Sequence of chain 2.A:
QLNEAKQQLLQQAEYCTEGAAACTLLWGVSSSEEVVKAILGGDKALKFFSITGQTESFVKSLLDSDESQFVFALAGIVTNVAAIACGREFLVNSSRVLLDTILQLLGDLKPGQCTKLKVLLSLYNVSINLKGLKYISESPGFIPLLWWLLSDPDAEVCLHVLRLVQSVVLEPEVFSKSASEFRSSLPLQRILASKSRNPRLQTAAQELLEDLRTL

Binding-site contacts:
Ligand atom CG2 contacts residue CYS63 of chain 2.B at 3.9 Å (hydrophobic).
Ligand atom CG contacts residue VAL64 of chain 2.B at 3.9 Å (hydrophobic).
Ligand atom CA contacts residue PRO60 of chain 2.B at 4.0 Å (hydrophobic).
Ligand atom CG1 contacts residue TRP51 of chain 2.A at 3.9 Å (hydrophobic).
Ligand atom CA contacts residue THR62 of chain 2.B at 4.0 Å.
Ligand atom CG2 contacts residue MSE154 of chain 2.A at 3.5 Å.
Ligand atom O contacts residue VAL64 of chain 2.B at 2.9 Å (h-bond).
Ligand atom C contacts residue THR62 of chain 2.B at 4.0 Å.
Ligand atom C contacts residue PRO60 of chain 2.B at 3.5 Å (hydrophobic).
Ligand atom O contacts residue THR62 of chain 2.B at 2.7 Å (h-bond).
Ligand atom OE2 contacts residue GLU59 of chain 2.B at 3.7 Å.
Ligand atom CA contacts residue THR62 of chain 2.B at 3.5 Å.
Ligand atom CG1 contacts residue MSE154 of chain 2.A at 3.6 Å.
Ligand atom CA contacts residue PHE66 of chain 2.B at 4.1 Å (hydrophobic).
Ligand atom O contacts residue CYS63 of chain 2.B at 3.3 Å.
Ligand atom OE2 contacts residue PRO60 of chain 2.B at 3.8 Å.
Ligand atom CB contacts residue PHE66 of chain 2.B at 3.4 Å (hydrophobic).
Ligand atom C contacts residue VAL64 of chain 2.B at 3.8 Å (hydrophobic).
Ligand atom C contacts residue THR62 of chain 2.B at 3.6 Å.
Ligand atom C contacts residue VAL64 of chain 2.B at 4.0 Å (hydrophobic).
Ligand atom O contacts residue THR62 of chain 2.B at 4.1 Å.
Ligand atom CD2 contacts residue VAL64 of chain 2.B at 3.5 Å (hydrophobic).
Ligand atom O contacts residue THR62 of chain 2.B at 3.9 Å.
Ligand atom CG1 contacts residue ILE61 of chain 2.B at 3.5 Å (hydrophobic).
Ligand atom CA contacts residue VAL64 of chain 2.B at 3.8 Å (hydrophobic).
Ligand atom CD1 contacts residue LYS147 of chain 2.A at 3.7 Å.
Ligand atom CD contacts residue GLU59 of chain 2.B at 4.1 Å.
Ligand atom CD contacts residue PRO60 of chain 2.B at 4.1 Å (hydrophobic).
Ligand atom C contacts residue THR62 of chain 2.B at 3.5 Å.
Ligand atom CG1 contacts residue THR62 of chain 2.B at 3.9 Å.
Ligand atom CG contacts residue PHE103 of chain 2.A at 3.9 Å (hydrophobic).
Ligand atom O contacts residue PRO65 of chain 2.B at 3.7 Å.
Ligand atom N contacts residue VAL64 of chain 2.B at 2.9 Å (h-bond).
Ligand atom CA contacts residue VAL64 of chain 2.B at 3.7 Å (hydrophobic).
Ligand atom N contacts residue PHE66 of chain 2.B at 3.8 Å.
Ligand atom CG contacts residue PRO60 of chain 2.B at 3.5 Å (hydrophobic).
Ligand atom N contacts residue THR62 of chain 2.B at 3.3 Å (h-bond).
Ligand atom CB contacts residue VAL64 of chain 2.B at 3.5 Å (hydrophobic).
Ligand atom CD1 contacts residue TRP51 of chain 2.A at 4.1 Å (hydrophobic).
Ligand atom O contacts residue PHE66 of chain 2.B at 3.4 Å (h-bond).

Sequence of chain 2.B:
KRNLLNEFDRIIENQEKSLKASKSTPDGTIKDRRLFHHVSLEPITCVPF

This small molecule binds to this protein.
Small molecule (SMILES): CC[C@H](C)[C@H](NC(=O)[C@H](CC(C)C)NC(=O)[C@@H]1CCCN1)C(=O)N[C@@H](CC(C)C)C(=O)N[C@H](C(=O)NCC(=O)N[C@H](C=O)CCC(=O)O)C(C)C